A small-molecule ligand and the protein it binds are described below.
Small molecule (SMILES): Nc1ncnc2c1ncn2[C@@H]1O[C@H](CO[P](=O)(O)O[P](=O)(O)OC[C@H]2O[C@@H](O)[C@H](O)[C@@H]2O)[C@@H](O)[C@H]1O

Sequence of chain 1.C:
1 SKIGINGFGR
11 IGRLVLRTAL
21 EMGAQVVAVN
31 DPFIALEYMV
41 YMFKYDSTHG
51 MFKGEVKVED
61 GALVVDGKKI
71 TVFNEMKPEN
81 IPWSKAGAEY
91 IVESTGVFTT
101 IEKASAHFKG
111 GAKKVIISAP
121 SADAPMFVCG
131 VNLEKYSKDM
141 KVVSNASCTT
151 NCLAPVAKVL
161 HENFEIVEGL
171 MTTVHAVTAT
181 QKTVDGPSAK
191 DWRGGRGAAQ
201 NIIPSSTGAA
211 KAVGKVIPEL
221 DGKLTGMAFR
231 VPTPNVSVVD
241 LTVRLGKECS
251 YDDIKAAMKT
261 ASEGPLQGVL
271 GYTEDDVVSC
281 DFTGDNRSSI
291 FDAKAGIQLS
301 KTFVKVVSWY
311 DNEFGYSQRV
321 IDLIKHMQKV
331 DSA

Sequence of chain 1.A:
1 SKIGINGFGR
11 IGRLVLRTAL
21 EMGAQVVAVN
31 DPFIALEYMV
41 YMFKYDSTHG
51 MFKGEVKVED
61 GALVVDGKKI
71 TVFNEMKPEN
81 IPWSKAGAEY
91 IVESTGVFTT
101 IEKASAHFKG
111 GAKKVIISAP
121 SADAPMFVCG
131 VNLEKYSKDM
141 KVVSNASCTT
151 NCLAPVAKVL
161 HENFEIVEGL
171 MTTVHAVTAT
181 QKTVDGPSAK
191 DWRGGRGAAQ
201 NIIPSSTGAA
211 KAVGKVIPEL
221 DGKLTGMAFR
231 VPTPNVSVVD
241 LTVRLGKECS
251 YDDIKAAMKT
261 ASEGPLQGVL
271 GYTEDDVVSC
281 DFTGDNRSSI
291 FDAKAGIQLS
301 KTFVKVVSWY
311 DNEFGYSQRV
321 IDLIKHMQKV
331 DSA

Binding-site contacts:
Ligand atom N3 contacts residue THR95 of chain 1.C at 3.6 Å.
Ligand atom O5D contacts residue ILE11 of chain 1.C at 3.2 Å.
Ligand atom O2B contacts residue ARG10 of chain 1.C at 3.1 Å (salt-bridge).
Ligand atom O4' contacts residue GLY7 of chain 1.C at 3.8 Å.
Ligand atom O2D contacts residue SO41 of chain 1.L at 3.2 Å (h-bond).
Ligand atom C2D contacts residue SO41 of chain 1.L at 3.6 Å.
Ligand atom O2A contacts residue ARG10 of chain 1.C at 3.8 Å.
Ligand atom N3 contacts residue PRO32 of chain 1.C at 3.4 Å.
Ligand atom PA contacts residue GLY9 of chain 1.C at 3.8 Å.
Ligand atom O2D contacts residue ALA179 of chain 1.C at 3.3 Å (h-bond).
Ligand atom O2D contacts residue THR178 of chain 1.C at 2.7 Å.
Ligand atom O2' contacts residue PHE33 of chain 1.C at 3.5 Å.
Ligand atom N6 contacts residue PHE98 of chain 1.C at 3.5 Å.
Ligand atom O1B contacts residue SER94 of chain 1.C at 3.4 Å (h-bond).
Ligand atom C2 contacts residue ASN6 of chain 1.C at 3.4 Å.
Ligand atom C1D contacts residue ARG10 of chain 1.C at 3.8 Å.
Ligand atom O5' contacts residue GLY9 of chain 1.C at 3.4 Å.
Ligand atom O1D contacts residue ARG10 of chain 1.C at 3.1 Å.
Ligand atom N6 contacts residue MET76 of chain 1.C at 3.1 Å (h-bond).
Ligand atom O1D contacts residue GLU313 of chain 1.C at 3.8 Å.
Ligand atom O5D contacts residue ARG10 of chain 1.C at 3.7 Å.
Ligand atom C2 contacts residue PRO32 of chain 1.C at 3.4 Å (hydrophobic).
Ligand atom C3D contacts residue SO41 of chain 1.L at 3.4 Å.
Ligand atom O3' contacts residue ASP31 of chain 1.C at 3.3 Å (salt-bridge).
Ligand atom O2A contacts residue GLY9 of chain 1.C at 3.3 Å.
Ligand atom O4D contacts residue ARG10 of chain 1.C at 3.1 Å.
Ligand atom O1D contacts residue VAL184 of chain 1.A at 3.7 Å.
Ligand atom O1B contacts residue ILE11 of chain 1.C at 3.8 Å.
Ligand atom C2 contacts residue THR95 of chain 1.C at 3.7 Å.
Ligand atom C2' contacts residue ASP31 of chain 1.C at 3.6 Å.
Ligand atom O2' contacts residue ASP31 of chain 1.C at 2.9 Å (salt-bridge).
Ligand atom O3D contacts residue SO41 of chain 1.L at 3.6 Å.
Ligand atom C1' contacts residue ASP31 of chain 1.C at 3.4 Å.
Ligand atom C2D contacts residue ALA179 of chain 1.C at 3.6 Å (hydrophobic).
Ligand atom O2B contacts residue ILE11 of chain 1.C at 3.1 Å (h-bond).
Ligand atom N1 contacts residue MET76 of chain 1.C at 3.7 Å.
Ligand atom O1D contacts residue ALA179 of chain 1.C at 3.3 Å.
Ligand atom O3' contacts residue ILE34 of chain 1.C at 3.7 Å.
Ligand atom O2B contacts residue GLY9 of chain 1.C at 3.1 Å.
Ligand atom PB contacts residue ARG10 of chain 1.C at 3.8 Å.